Sequence of chain 1.A:
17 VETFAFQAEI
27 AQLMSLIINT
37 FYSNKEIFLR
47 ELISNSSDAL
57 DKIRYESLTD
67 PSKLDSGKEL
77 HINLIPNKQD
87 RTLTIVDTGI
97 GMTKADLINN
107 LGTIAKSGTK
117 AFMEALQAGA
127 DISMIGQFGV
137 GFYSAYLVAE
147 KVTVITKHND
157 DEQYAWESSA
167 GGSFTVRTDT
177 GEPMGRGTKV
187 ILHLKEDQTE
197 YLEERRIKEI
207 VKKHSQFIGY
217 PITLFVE

Binding-site contacts:
Ligand atom N3 contacts residue SER52 of chain 1.A at 3.9 Å.
Ligand atom C8 contacts residue ASN106 of chain 1.A at 4.2 Å.
Ligand atom C11 contacts residue TYR139 of chain 1.A at 3.9 Å (hydrophobic).
Ligand atom C10 contacts residue LEU107 of chain 1.A at 3.4 Å (hydrophobic).
Ligand atom N3 contacts residue ASP93 of chain 1.A at 2.8 Å (salt-bridge).
Ligand atom N2 contacts residue ASN51 of chain 1.A at 3.6 Å.
Ligand atom C10 contacts residue PHE138 of chain 1.A at 3.6 Å (hydrophobic).
Ligand atom C13 contacts residue ASN106 of chain 1.A at 3.9 Å.
Ligand atom C5 contacts residue MET98 of chain 1.A at 3.6 Å (hydrophobic).
Ligand atom C6 contacts residue ASN106 of chain 1.A at 4.2 Å.
Ligand atom O1 contacts residue MET98 of chain 1.A at 3.4 Å.
Ligand atom C4 contacts residue ASN51 of chain 1.A at 4.1 Å.
Ligand atom C15 contacts residue GLY97 of chain 1.A at 3.6 Å.
Ligand atom C2 contacts residue MET98 of chain 1.A at 4.0 Å (hydrophobic).
Ligand atom C3 contacts residue MET98 of chain 1.A at 4.2 Å (hydrophobic).
Ligand atom N3 contacts residue ASN51 of chain 1.A at 4.1 Å.
Ligand atom C14 contacts residue ASN106 of chain 1.A at 4.2 Å.
Ligand atom C1 contacts residue MET98 of chain 1.A at 4.1 Å (hydrophobic).
Ligand atom C7 contacts residue LEU107 of chain 1.A at 4.0 Å (hydrophobic).
Ligand atom C3 contacts residue ASN51 of chain 1.A at 4.2 Å.
Ligand atom C8 contacts residue LEU107 of chain 1.A at 4.0 Å (hydrophobic).
Ligand atom C11 contacts residue PHE138 of chain 1.A at 3.5 Å (hydrophobic).
Ligand atom C10 contacts residue ASN106 of chain 1.A at 3.9 Å.
Ligand atom C7 contacts residue MET98 of chain 1.A at 4.2 Å (hydrophobic).
Ligand atom C12 contacts residue GLY135 of chain 1.A at 3.9 Å.
Ligand atom C1 contacts residue ALA55 of chain 1.A at 4.0 Å (hydrophobic).
Ligand atom N1 contacts residue THR184 of chain 1.A at 3.6 Å.
Ligand atom C12 contacts residue TYR139 of chain 1.A at 4.0 Å (hydrophobic).
Ligand atom C11 contacts residue ASN106 of chain 1.A at 3.3 Å.
Ligand atom C4 contacts residue ASP93 of chain 1.A at 4.0 Å.
Ligand atom C13 contacts residue GLY135 of chain 1.A at 3.6 Å.
Ligand atom C12 contacts residue ASN106 of chain 1.A at 3.3 Å.
Ligand atom N3 contacts residue THR184 of chain 1.A at 3.8 Å.
Ligand atom C15 contacts residue ILE96 of chain 1.A at 3.7 Å (hydrophobic).
Ligand atom C15 contacts residue ALA55 of chain 1.A at 3.8 Å (hydrophobic).
Ligand atom C11 contacts residue LEU107 of chain 1.A at 4.2 Å (hydrophobic).
Ligand atom C4 contacts residue THR184 of chain 1.A at 4.1 Å.
Ligand atom C15 contacts residue MET98 of chain 1.A at 3.7 Å (hydrophobic).
Ligand atom N1 contacts residue ALA55 of chain 1.A at 3.5 Å.
Ligand atom C9 contacts residue ASN51 of chain 1.A at 3.7 Å.

A protein and the small-molecule ligand that binds it are described below.
Small molecule (SMILES): Cc1nc(N)nc2c1C(=O)C[C@@H](c1ccccc1)C2